Sequence of chain 1.D:
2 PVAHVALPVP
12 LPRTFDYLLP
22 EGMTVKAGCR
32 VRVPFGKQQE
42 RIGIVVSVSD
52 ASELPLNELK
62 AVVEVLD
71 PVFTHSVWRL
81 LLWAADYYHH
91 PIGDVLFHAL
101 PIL

The protein below binds the small molecule below.
Small molecule (SMILES): Nc1ncnc2c1ncn2[C@H]1C[C@H](O)[C@@H](COP(=O)(O)O)O1

Binding-site contacts:
Ligand atom O5' contacts residue TYR18 of chain 1.D at 3.5 Å (h-bond).
Ligand atom OP1 contacts residue LYS61 of chain 1.D at 2.6 Å (salt-bridge).
Ligand atom C5' contacts residue TYR18 of chain 1.D at 3.6 Å (hydrophobic).
Ligand atom N6 contacts residue GLU54 of chain 1.D at 4.1 Å.
Ligand atom O3' contacts residue LEU60 of chain 1.D at 4.2 Å.
Ligand atom C4 contacts residue LEU55 of chain 1.D at 4.1 Å (hydrophobic).
Ligand atom OP2 contacts residue LYS61 of chain 1.D at 2.8 Å (salt-bridge).
Ligand atom O5' contacts residue PHE36 of chain 1.D at 3.9 Å.
Ligand atom C1' contacts residue ASP17 of chain 1.D at 3.1 Å.
Ligand atom C6 contacts residue LEU55 of chain 1.D at 4.1 Å (hydrophobic).
Ligand atom C3' contacts residue TYR18 of chain 1.D at 3.9 Å (hydrophobic).
Ligand atom O3' contacts residue ASP17 of chain 1.D at 3.5 Å (salt-bridge).
Ligand atom C4 contacts residue ASP17 of chain 1.D at 3.6 Å.
Ligand atom OP1 contacts residue LYS38 of chain 1.D at 3.9 Å.
Ligand atom O4' contacts residue PHE16 of chain 1.D at 3.5 Å.
Ligand atom C2 contacts residue ASP17 of chain 1.D at 2.6 Å.
Ligand atom C5 contacts residue LEU55 of chain 1.D at 3.7 Å (hydrophobic).
Ligand atom N3 contacts residue ASP17 of chain 1.D at 2.4 Å (salt-bridge).
Ligand atom N7 contacts residue LEU55 of chain 1.D at 3.5 Å.
Ligand atom C2 contacts residue PHE16 of chain 1.D at 3.6 Å (hydrophobic).
Ligand atom C8 contacts residue LEU55 of chain 1.D at 3.9 Å (hydrophobic).
Ligand atom C2 contacts residue THR15 of chain 1.D at 4.0 Å.
Ligand atom N1 contacts residue THR15 of chain 1.D at 4.1 Å.
Ligand atom N1 contacts residue ASP17 of chain 1.D at 3.7 Å.
Ligand atom OP1 contacts residue GLY37 of chain 1.D at 3.2 Å (h-bond).
Ligand atom O3' contacts residue TYR18 of chain 1.D at 3.2 Å.
Ligand atom N3 contacts residue PHE16 of chain 1.D at 3.4 Å.
Ligand atom O5' contacts residue PRO35 of chain 1.D at 3.3 Å (h-bond).
Ligand atom C3' contacts residue LYS61 of chain 1.D at 3.9 Å.
Ligand atom P contacts residue GLY37 of chain 1.D at 3.9 Å.
Ligand atom P contacts residue LYS61 of chain 1.D at 3.1 Å.
Ligand atom N9 contacts residue ASP17 of chain 1.D at 3.8 Å.
Ligand atom OP1 contacts residue PHE36 of chain 1.D at 3.3 Å.
Ligand atom O5' contacts residue LYS61 of chain 1.D at 4.2 Å.
Ligand atom C4' contacts residue TYR18 of chain 1.D at 3.1 Å (hydrophobic).
Ligand atom O3' contacts residue LYS61 of chain 1.D at 3.2 Å (salt-bridge).
Ligand atom O4' contacts residue ASP17 of chain 1.D at 3.8 Å.
Ligand atom O4' contacts residue TYR18 of chain 1.D at 3.5 Å.
Ligand atom OP1 contacts residue PRO35 of chain 1.D at 3.9 Å.
Ligand atom C2' contacts residue ASP17 of chain 1.D at 3.8 Å.